Binding-site contacts:
Ligand atom O1B contacts residue GLN226 of chain 1.A at 3.0 Å (h-bond).
Ligand atom O9 contacts residue GLU190 of chain 1.A at 2.7 Å (salt-bridge).
Ligand atom C11 contacts residue ARG135 of chain 1.A at 4.0 Å.
Ligand atom C1 contacts residue GLY137 of chain 1.A at 3.8 Å.
Ligand atom C2 contacts residue GLN226 of chain 1.A at 4.2 Å.
Ligand atom C9 contacts residue TYR98 of chain 1.A at 3.4 Å (hydrophobic).
Ligand atom N5 contacts residue TRP153 of chain 1.A at 4.2 Å.
Ligand atom C8 contacts residue GLU190 of chain 1.A at 4.2 Å.
Ligand atom O8 contacts residue TRP153 of chain 1.A at 3.7 Å.
Ligand atom C10 contacts residue ARG135 of chain 1.A at 4.1 Å.
Ligand atom O1A contacts residue GLY137 of chain 1.A at 3.1 Å (h-bond).
Ligand atom C9 contacts residue HIS183 of chain 1.A at 3.4 Å.
Ligand atom C1 contacts residue GLN226 of chain 1.A at 3.1 Å.
Ligand atom O9 contacts residue TYR98 of chain 1.A at 2.9 Å (h-bond).
Ligand atom N5 contacts residue ARG135 of chain 1.A at 3.2 Å (salt-bridge).
Ligand atom C8 contacts residue GLN226 of chain 1.A at 3.6 Å.
Ligand atom O9 contacts residue HIS183 of chain 1.A at 3.1 Å (h-bond).
Ligand atom O6 contacts residue GLN226 of chain 1.A at 3.9 Å.
Ligand atom C8 contacts residue TRP153 of chain 1.A at 4.2 Å (hydrophobic).
Ligand atom O9 contacts residue GLY228 of chain 1.A at 3.7 Å.
Ligand atom O8 contacts residue TYR98 of chain 1.A at 2.7 Å (h-bond).
Ligand atom O1A contacts residue SER136 of chain 1.A at 2.7 Å (h-bond).
Ligand atom O1A contacts residue GLN226 of chain 1.A at 3.0 Å (h-bond).
Ligand atom O3 contacts residue GLN226 of chain 1.A at 4.1 Å.
Ligand atom O7 contacts residue LEU194 of chain 1.A at 4.1 Å.
Ligand atom O1B contacts residue GLY137 of chain 1.A at 3.8 Å.
Ligand atom C5 contacts residue ARG135 of chain 1.A at 4.0 Å.
Ligand atom C11 contacts residue GLY134 of chain 1.A at 4.0 Å.
Ligand atom C9 contacts residue TRP153 of chain 1.A at 4.2 Å (hydrophobic).
Ligand atom C4 contacts residue ARG135 of chain 1.A at 3.6 Å.
Ligand atom C7 contacts residue TRP153 of chain 1.A at 4.1 Å (hydrophobic).
Ligand atom O10 contacts residue LEU194 of chain 1.A at 3.5 Å.
Ligand atom C9 contacts residue GLU190 of chain 1.A at 3.2 Å.
Ligand atom C1 contacts residue SER136 of chain 1.A at 3.9 Å.
Ligand atom C11 contacts residue TRP153 of chain 1.A at 3.9 Å (hydrophobic).
Ligand atom O4 contacts residue ARG135 of chain 1.A at 3.7 Å.
Ligand atom O6 contacts residue GLU190 of chain 1.A at 3.2 Å (salt-bridge).
Ligand atom O8 contacts residue GLN226 of chain 1.A at 2.7 Å (h-bond).
Ligand atom C9 contacts residue LEU194 of chain 1.A at 4.1 Å (hydrophobic).
Ligand atom C8 contacts residue TYR98 of chain 1.A at 3.6 Å (hydrophobic).

Sequence of chain 1.A:
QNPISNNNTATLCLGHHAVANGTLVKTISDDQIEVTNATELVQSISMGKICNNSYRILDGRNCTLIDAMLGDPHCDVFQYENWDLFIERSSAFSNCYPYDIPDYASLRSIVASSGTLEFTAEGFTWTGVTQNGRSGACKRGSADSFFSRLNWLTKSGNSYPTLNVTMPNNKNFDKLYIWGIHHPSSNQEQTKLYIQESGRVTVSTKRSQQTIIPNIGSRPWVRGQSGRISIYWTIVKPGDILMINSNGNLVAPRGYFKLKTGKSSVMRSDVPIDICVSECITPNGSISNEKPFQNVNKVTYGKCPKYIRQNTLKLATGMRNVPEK

The protein below binds the small molecule below.
Small molecule (SMILES): CC(=O)N[C@H]1[C@H]([C@H](O)[C@H](O)CO)O[C@@](O[C@H]2[C@@H](O)[C@@H](CO)OC[C@@H]2O)(C(=O)O)C[C@@H]1O